Binding-site contacts:
Ligand atom O6 contacts residue TYR100 of chain 4.A at 2.9 Å (h-bond).
Ligand atom O4 contacts residue ARG228 of chain 4.A at 3.1 Å.
Ligand atom O3 contacts residue ARG228 of chain 4.A at 2.9 Å (salt-bridge).
Ligand atom C14 contacts residue LEU99 of chain 4.A at 3.7 Å (hydrophobic).
Ligand atom O6 contacts residue GLY98 of chain 4.A at 3.4 Å (h-bond).
Ligand atom C13 contacts residue LEU99 of chain 4.A at 3.8 Å (hydrophobic).
Ligand atom C3 contacts residue ARG228 of chain 4.A at 3.9 Å.
Ligand atom C6 contacts residue ALA207 of chain 4.A at 3.4 Å (hydrophobic).
Ligand atom O4 contacts residue ASP208 of chain 4.A at 2.4 Å (salt-bridge).
Ligand atom N1 contacts residue LEU99 of chain 4.A at 3.9 Å.
Ligand atom C11 contacts residue TYR12 of chain 4.A at 3.3 Å (hydrophobic).
Ligand atom C7 contacts residue LEU99 of chain 4.A at 3.9 Å (hydrophobic).
Ligand atom C4 contacts residue ARG228 of chain 4.A at 3.8 Å.
Ligand atom C6 contacts residue ASP208 of chain 4.A at 3.2 Å.
Ligand atom O5 contacts residue LEU99 of chain 4.A at 3.1 Å (h-bond).
Ligand atom C5 contacts residue TYR12 of chain 4.A at 3.9 Å (hydrophobic).
Ligand atom C9 contacts residue LEU99 of chain 4.A at 3.3 Å (hydrophobic).
Ligand atom O4 contacts residue ASN14 of chain 4.A at 2.8 Å (h-bond).
Ligand atom C5 contacts residue ASP208 of chain 4.A at 3.7 Å.
Ligand atom O4 contacts residue TYR12 of chain 4.A at 3.6 Å.
Ligand atom O6 contacts residue ASP208 of chain 4.A at 2.7 Å (salt-bridge).
Ligand atom C5 contacts residue LEU99 of chain 4.A at 4.0 Å (hydrophobic).
Ligand atom C12 contacts residue LEU99 of chain 4.A at 3.5 Å (hydrophobic).
Ligand atom N1 contacts residue TYR12 of chain 4.A at 3.3 Å (h-bond).
Ligand atom C1 contacts residue LEU99 of chain 4.A at 3.7 Å (hydrophobic).
Ligand atom C4 contacts residue ASP208 of chain 4.A at 3.1 Å.
Ligand atom C4 contacts residue ASN14 of chain 4.A at 3.8 Å.
Ligand atom C8 contacts residue LEU99 of chain 4.A at 3.4 Å (hydrophobic).
Ligand atom O2 contacts residue GLY98 of chain 4.A at 3.5 Å.
Ligand atom C10 contacts residue LEU99 of chain 4.A at 3.6 Å (hydrophobic).
Ligand atom N1 contacts residue TYR100 of chain 4.A at 3.9 Å.
Ligand atom C3 contacts residue ASN14 of chain 4.A at 4.0 Å.
Ligand atom O6 contacts residue LEU99 of chain 4.A at 3.3 Å (h-bond).
Ligand atom C6 contacts residue TYR12 of chain 4.A at 3.6 Å (hydrophobic).
Ligand atom C6 contacts residue LEU99 of chain 4.A at 4.1 Å (hydrophobic).
Ligand atom O2 contacts residue LEU99 of chain 4.A at 3.6 Å.
Ligand atom O3 contacts residue GLY227 of chain 4.A at 3.7 Å.
Ligand atom O3 contacts residue GLY226 of chain 4.A at 4.1 Å.
Ligand atom C6 contacts residue TYR100 of chain 4.A at 3.8 Å (hydrophobic).
Ligand atom O6 contacts residue ALA207 of chain 4.A at 3.0 Å.

Sequence of chain 4.A:
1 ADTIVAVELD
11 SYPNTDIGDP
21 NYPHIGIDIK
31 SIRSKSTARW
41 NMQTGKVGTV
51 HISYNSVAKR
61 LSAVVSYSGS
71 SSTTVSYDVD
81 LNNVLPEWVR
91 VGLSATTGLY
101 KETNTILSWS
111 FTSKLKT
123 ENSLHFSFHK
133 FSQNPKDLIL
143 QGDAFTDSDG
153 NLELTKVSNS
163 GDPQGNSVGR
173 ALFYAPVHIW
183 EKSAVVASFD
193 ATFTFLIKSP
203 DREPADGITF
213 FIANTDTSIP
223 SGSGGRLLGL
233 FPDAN

This small molecule binds to this protein.
Small molecule (SMILES): OC[C@H]1O[C@H](Oc2c[nH]c3ccc(Br)c(Cl)c23)[C@@H](O)[C@@H](O)[C@@H]1O